Sequence of chain 1.A:
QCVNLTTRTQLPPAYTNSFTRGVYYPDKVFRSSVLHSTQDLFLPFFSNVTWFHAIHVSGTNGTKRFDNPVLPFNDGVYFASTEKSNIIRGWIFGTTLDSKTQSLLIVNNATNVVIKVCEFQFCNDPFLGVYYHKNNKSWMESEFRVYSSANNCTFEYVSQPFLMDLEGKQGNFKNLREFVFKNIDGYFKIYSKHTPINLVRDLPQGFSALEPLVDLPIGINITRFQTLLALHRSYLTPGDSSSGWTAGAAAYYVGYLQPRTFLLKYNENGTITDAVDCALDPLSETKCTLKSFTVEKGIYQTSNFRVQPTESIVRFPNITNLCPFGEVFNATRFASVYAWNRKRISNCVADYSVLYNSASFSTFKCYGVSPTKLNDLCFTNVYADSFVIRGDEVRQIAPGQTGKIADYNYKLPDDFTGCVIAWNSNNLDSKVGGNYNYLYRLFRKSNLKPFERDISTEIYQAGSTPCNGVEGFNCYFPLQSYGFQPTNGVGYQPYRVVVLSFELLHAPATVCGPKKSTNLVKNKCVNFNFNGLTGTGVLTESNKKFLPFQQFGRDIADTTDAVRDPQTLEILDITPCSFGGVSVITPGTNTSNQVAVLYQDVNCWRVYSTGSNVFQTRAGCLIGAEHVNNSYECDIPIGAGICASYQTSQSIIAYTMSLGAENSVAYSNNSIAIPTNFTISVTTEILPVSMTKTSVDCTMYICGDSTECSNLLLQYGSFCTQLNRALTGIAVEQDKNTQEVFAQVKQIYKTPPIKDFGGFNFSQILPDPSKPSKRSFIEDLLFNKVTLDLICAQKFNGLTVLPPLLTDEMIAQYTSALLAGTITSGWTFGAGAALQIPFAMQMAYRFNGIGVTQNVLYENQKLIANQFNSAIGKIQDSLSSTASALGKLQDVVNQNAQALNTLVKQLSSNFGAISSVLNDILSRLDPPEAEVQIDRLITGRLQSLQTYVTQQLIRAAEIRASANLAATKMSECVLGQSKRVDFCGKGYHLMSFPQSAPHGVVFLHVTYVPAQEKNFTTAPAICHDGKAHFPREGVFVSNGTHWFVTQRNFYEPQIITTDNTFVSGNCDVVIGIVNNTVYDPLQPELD

This protein binds this small molecule.
Small molecule (SMILES): CC(=O)N[C@@H]1[C@@H](O)[C@H](O)[C@@H](CO)O[C@H]1O

Binding-site contacts:
Ligand atom C3 contacts residue ASN634 of chain 1.A at 3.8 Å.
Ligand atom O7 contacts residue ASN634 of chain 1.A at 3.4 Å (h-bond).
Ligand atom O5 contacts residue ASN634 of chain 1.A at 2.4 Å (h-bond).
Ligand atom C8 contacts residue ASN634 of chain 1.A at 3.7 Å.
Ligand atom C1 contacts residue ASN634 of chain 1.A at 1.4 Å.
Ligand atom N2 contacts residue ASN634 of chain 1.A at 3.0 Å (h-bond).
Ligand atom C4 contacts residue ASN634 of chain 1.A at 4.2 Å.
Ligand atom C7 contacts residue ASN634 of chain 1.A at 3.5 Å.
Ligand atom C5 contacts residue ASN634 of chain 1.A at 3.7 Å.
Ligand atom C2 contacts residue ASN634 of chain 1.A at 2.5 Å.